Binding-site contacts:
Ligand atom C23 contacts residue HIS201 of chain 1.A at 3.6 Å.
Ligand atom C15 contacts residue GLU176 of chain 1.A at 3.2 Å.
Ligand atom C2 contacts residue GLN174 of chain 1.A at 3.6 Å.
Ligand atom N3 contacts residue PHE150 of chain 1.A at 3.7 Å.
Ligand atom C13 contacts residue CYS152 of chain 1.A at 3.8 Å (hydrophobic).
Ligand atom C7 contacts residue GLN174 of chain 1.A at 3.8 Å.
Ligand atom C5 contacts residue ASP197 of chain 1.A at 3.7 Å.
Ligand atom C17 contacts residue GLU176 of chain 1.A at 3.2 Å.
Ligand atom C11 contacts residue GLU176 of chain 1.A at 3.5 Å.
Ligand atom O2 contacts residue HIS182 of chain 1.A at 3.2 Å.
Ligand atom C21 contacts residue HIS201 of chain 1.A at 3.7 Å.
Ligand atom N2 contacts residue CYS155 of chain 1.A at 3.1 Å (h-bond).
Ligand atom C11 contacts residue HIS173 of chain 1.A at 3.6 Å.
Ligand atom C6 contacts residue ASP197 of chain 1.A at 3.8 Å.
Ligand atom C14 contacts residue CYS155 of chain 1.A at 1.8 Å (hydrophobic).
Ligand atom C3 contacts residue HIS48 of chain 1.A at 3.8 Å.
Ligand atom O2 contacts residue GLU176 of chain 1.A at 3.4 Å.
Ligand atom N3 contacts residue GLU176 of chain 1.A at 3.2 Å (salt-bridge).
Ligand atom C24 contacts residue VAL200 of chain 1.A at 3.8 Å (hydrophobic).
Ligand atom C13 contacts residue LEU151 of chain 1.A at 3.5 Å (hydrophobic).
Ligand atom O2 contacts residue PHE150 of chain 1.A at 3.3 Å.
Ligand atom O3 contacts residue HIS48 of chain 1.A at 3.5 Å (h-bond).
Ligand atom C5 contacts residue LYS198 of chain 1.A at 3.8 Å.
Ligand atom O5 contacts residue GLN199 of chain 1.A at 3.8 Å.
Ligand atom O3 contacts residue CYS155 of chain 1.A at 2.6 Å (h-bond).
Ligand atom N1 contacts residue GLN199 of chain 1.A at 3.2 Å (h-bond).
Ligand atom C9 contacts residue LEU151 of chain 1.A at 3.8 Å (hydrophobic).
Ligand atom C18 contacts residue GLN199 of chain 1.A at 3.5 Å.
Ligand atom N2 contacts residue GLN174 of chain 1.A at 3.1 Å (h-bond).
Ligand atom C5 contacts residue MET175 of chain 1.A at 3.8 Å (hydrophobic).
Ligand atom O1 contacts residue GLU176 of chain 1.A at 3.7 Å.
Ligand atom O1 contacts residue MET175 of chain 1.A at 3.1 Å.
Ligand atom C8 contacts residue CYS155 of chain 1.A at 2.8 Å (hydrophobic).
Ligand atom C9 contacts residue HIS173 of chain 1.A at 3.4 Å.
Ligand atom C9 contacts residue CYS155 of chain 1.A at 3.4 Å (hydrophobic).
Ligand atom O2 contacts residue HIS173 of chain 1.A at 2.7 Å (h-bond).
Ligand atom C16 contacts residue GLU176 of chain 1.A at 3.4 Å.
Ligand atom F1 contacts residue HIS201 of chain 1.A at 3.4 Å.
Ligand atom S1 contacts residue GLU176 of chain 1.A at 3.4 Å (salt-bridge).
Ligand atom C22 contacts residue HIS201 of chain 1.A at 3.6 Å.

Sequence of chain 1.A:
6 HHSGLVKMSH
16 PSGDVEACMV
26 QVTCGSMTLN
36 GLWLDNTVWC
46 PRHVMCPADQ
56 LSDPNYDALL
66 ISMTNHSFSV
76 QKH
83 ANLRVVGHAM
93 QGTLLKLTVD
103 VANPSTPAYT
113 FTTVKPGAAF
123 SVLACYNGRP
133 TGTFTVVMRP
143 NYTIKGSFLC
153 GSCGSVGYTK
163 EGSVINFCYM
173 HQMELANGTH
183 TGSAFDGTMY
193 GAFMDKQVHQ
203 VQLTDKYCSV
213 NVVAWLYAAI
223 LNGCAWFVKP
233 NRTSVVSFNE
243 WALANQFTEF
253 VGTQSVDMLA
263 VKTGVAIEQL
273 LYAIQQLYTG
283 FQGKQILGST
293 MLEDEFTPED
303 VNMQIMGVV

The protein below binds the small molecule below.
Small molecule (SMILES): CC(C)C[C@H](NC(=O)OCC(C)(C)Sc1ccc(F)cc1)C(=O)N[C@@H](C[C@@H]1CCNC1=O)[C@H](O)S(=O)(=O)O